The protein below binds the small molecule below.
Small molecule (SMILES): CC(=O)N[C@@H]1[C@@H](O)[C@H](O)[C@@H](CO)O[C@H]1O

Sequence of chain 2.A:
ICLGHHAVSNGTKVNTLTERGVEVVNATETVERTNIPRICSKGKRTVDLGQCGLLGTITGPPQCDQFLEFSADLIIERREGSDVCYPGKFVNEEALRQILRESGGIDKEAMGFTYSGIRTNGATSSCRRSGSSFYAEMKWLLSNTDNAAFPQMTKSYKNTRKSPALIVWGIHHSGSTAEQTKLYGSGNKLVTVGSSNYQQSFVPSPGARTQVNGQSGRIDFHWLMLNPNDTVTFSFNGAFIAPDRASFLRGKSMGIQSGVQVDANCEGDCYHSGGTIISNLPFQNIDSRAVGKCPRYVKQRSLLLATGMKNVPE

Binding-site contacts:
Ligand atom O5 contacts residue ALA29 of chain 2.A at 4.5 Å.
Ligand atom O5 contacts residue ASN28 of chain 2.A at 2.4 Å (h-bond).
Ligand atom C2 contacts residue ASN28 of chain 2.A at 2.5 Å.
Ligand atom C3 contacts residue ASN28 of chain 2.A at 3.8 Å.
Ligand atom N2 contacts residue ASN28 of chain 2.A at 2.9 Å (h-bond).
Ligand atom C7 contacts residue ASN28 of chain 2.A at 3.2 Å.
Ligand atom C1 contacts residue THR309 of chain 2.A at 4.3 Å.
Ligand atom O7 contacts residue ASN28 of chain 2.A at 3.1 Å (h-bond).
Ligand atom O5 contacts residue THR309 of chain 2.A at 4.0 Å.
Ligand atom O6 contacts residue THR30 of chain 2.A at 3.8 Å.
Ligand atom C5 contacts residue ASN28 of chain 2.A at 3.7 Å.
Ligand atom C4 contacts residue ASN28 of chain 2.A at 4.2 Å.
Ligand atom C8 contacts residue ASN28 of chain 2.A at 4.3 Å.
Ligand atom C1 contacts residue ASN28 of chain 2.A at 1.4 Å.
Ligand atom C6 contacts residue THR30 of chain 2.A at 3.5 Å.